Sequence of chain 2.G:
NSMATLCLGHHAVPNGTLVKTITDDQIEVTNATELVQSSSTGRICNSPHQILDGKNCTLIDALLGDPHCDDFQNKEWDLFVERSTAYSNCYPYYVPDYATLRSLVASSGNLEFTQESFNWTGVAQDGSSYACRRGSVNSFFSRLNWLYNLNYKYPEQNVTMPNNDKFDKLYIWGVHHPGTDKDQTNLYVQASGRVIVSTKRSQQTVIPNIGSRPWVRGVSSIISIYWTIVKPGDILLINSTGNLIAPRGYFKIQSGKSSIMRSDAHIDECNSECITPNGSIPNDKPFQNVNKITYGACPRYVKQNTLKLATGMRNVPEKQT

The protein below binds the small molecule below.
Small molecule (SMILES): CC(=O)N[C@H]1[C@H](O[C@H]2[C@@H](O)[C@@H](CO)O[C@@H](O[C@H]3[C@H](O)[C@@H](O)[C@H](O)O[C@@H]3CO)[C@@H]2O)O[C@H](CO)[C@@H](O[C@@H]2O[C@H](CO[C@]3(C(=O)O)C[C@H](O)[C@@H](NC(C)=O)[C@H]([C@H](O)[C@H](O)CO)O3)[C@H](O)[C@H](O)[C@H]2O)[C@@H]1O

Binding-site contacts:
Ligand atom C3 contacts residue ASP190 of chain 2.G at 3.4 Å.
Ligand atom C4 contacts residue GLY225 of chain 2.G at 3.9 Å.
Ligand atom C8 contacts residue ASN193 of chain 2.G at 3.2 Å.
Ligand atom C1 contacts residue TYR137 of chain 2.G at 3.4 Å (hydrophobic).
Ligand atom N5 contacts residue SER135 of chain 2.G at 3.2 Å (h-bond).
Ligand atom O8 contacts residue TYR98 of chain 2.G at 3.2 Å (h-bond).
Ligand atom O1B contacts residue SER136 of chain 2.G at 3.2 Å.
Ligand atom O3 contacts residue GLY225 of chain 2.G at 3.6 Å (h-bond).
Ligand atom C7 contacts residue TRP153 of chain 2.G at 4.0 Å (hydrophobic).
Ligand atom O7 contacts residue LEU194 of chain 2.G at 3.9 Å.
Ligand atom N2 contacts residue ASP190 of chain 2.G at 4.1 Å.
Ligand atom O1A contacts residue SER136 of chain 2.G at 2.7 Å (h-bond).
Ligand atom C11 contacts residue GLY134 of chain 2.G at 3.9 Å.
Ligand atom C9 contacts residue ASP190 of chain 2.G at 4.0 Å.
Ligand atom O4 contacts residue SER135 of chain 2.G at 4.0 Å.
Ligand atom O1A contacts residue TYR137 of chain 2.G at 3.9 Å.
Ligand atom N2 contacts residue ASN193 of chain 2.G at 3.8 Å.
Ligand atom C6 contacts residue ASN193 of chain 2.G at 3.6 Å.
Ligand atom C10 contacts residue LEU194 of chain 2.G at 4.0 Å (hydrophobic).
Ligand atom C1 contacts residue TYR159 of chain 2.G at 3.9 Å (hydrophobic).
Ligand atom O8 contacts residue TRP153 of chain 2.G at 3.9 Å.
Ligand atom C9 contacts residue LEU194 of chain 2.G at 4.0 Å (hydrophobic).
Ligand atom C11 contacts residue TYR155 of chain 2.G at 3.8 Å (hydrophobic).
Ligand atom O1B contacts residue TYR137 of chain 2.G at 2.4 Å (h-bond).
Ligand atom C8 contacts residue LEU194 of chain 2.G at 3.6 Å (hydrophobic).
Ligand atom C1 contacts residue SER136 of chain 2.G at 3.3 Å.
Ligand atom O9 contacts residue HIS183 of chain 2.G at 4.0 Å.
Ligand atom C4 contacts residue SER135 of chain 2.G at 3.4 Å.
Ligand atom O1B contacts residue ASN145 of chain 2.G at 3.8 Å.
Ligand atom O3 contacts residue ASP190 of chain 2.G at 3.7 Å.
Ligand atom O9 contacts residue VAL226 of chain 2.G at 3.7 Å.
Ligand atom O2 contacts residue ASN193 of chain 2.G at 3.2 Å (h-bond).
Ligand atom O9 contacts residue SER228 of chain 2.G at 3.2 Å (h-bond).
Ligand atom O4 contacts residue GLY225 of chain 2.G at 2.9 Å (h-bond).
Ligand atom C5 contacts residue TYR159 of chain 2.G at 4.0 Å (hydrophobic).
Ligand atom O10 contacts residue LEU194 of chain 2.G at 3.8 Å.
Ligand atom O6 contacts residue ASN193 of chain 2.G at 3.2 Å (h-bond).
Ligand atom O9 contacts residue TYR98 of chain 2.G at 3.3 Å (h-bond).
Ligand atom C5 contacts residue SER135 of chain 2.G at 3.8 Å.
Ligand atom O8 contacts residue VAL226 of chain 2.G at 3.6 Å.